Binding-site contacts:
Ligand atom C12 contacts residue ASN36 of chain 1.A at 3.3 Å.
Ligand atom O5 contacts residue LEU211 of chain 1.A at 2.7 Å.
Ligand atom C11 contacts residue LEU35 of chain 1.A at 3.5 Å (hydrophobic).
Ligand atom C20 contacts residue ALA208 of chain 1.A at 4.0 Å (hydrophobic).
Ligand atom C6 contacts residue VAL77 of chain 1.A at 3.9 Å (hydrophobic).
Ligand atom O4 contacts residue ALA208 of chain 1.A at 2.9 Å.
Ligand atom O5 contacts residue PHE222 of chain 1.A at 3.1 Å.
Ligand atom C3 contacts residue PHE95 of chain 1.A at 4.0 Å (hydrophobic).
Ligand atom C2 contacts residue LEU38 of chain 1.A at 3.7 Å (hydrophobic).
Ligand atom C4 contacts residue PHE95 of chain 1.A at 3.6 Å (hydrophobic).
Ligand atom C12 contacts residue LEU35 of chain 1.A at 3.7 Å (hydrophobic).
Ligand atom C18 contacts residue ALA208 of chain 1.A at 3.7 Å (hydrophobic).
Ligand atom O1 contacts residue ARG83 of chain 1.A at 2.8 Å (salt-bridge).
Ligand atom C1 contacts residue LEU35 of chain 1.A at 3.9 Å (hydrophobic).
Ligand atom O5 contacts residue VAL220 of chain 1.A at 3.9 Å.
Ligand atom O3 contacts residue LEU35 of chain 1.A at 3.5 Å.
Ligand atom C21 contacts residue HIS32 of chain 1.A at 3.9 Å.
Ligand atom C15 contacts residue MET111 of chain 1.A at 3.8 Å (hydrophobic).
Ligand atom O1 contacts residue LEU38 of chain 1.A at 3.6 Å.
Ligand atom C21 contacts residue LEU211 of chain 1.A at 3.5 Å (hydrophobic).
Ligand atom C17 contacts residue HIS32 of chain 1.A at 3.8 Å.
Ligand atom F9 contacts residue LEU35 of chain 1.A at 3.4 Å.
Ligand atom O1 contacts residue MET80 of chain 1.A at 3.9 Å.
Ligand atom C20 contacts residue ASN36 of chain 1.A at 3.8 Å.
Ligand atom C2 contacts residue GLN42 of chain 1.A at 3.2 Å.
Ligand atom C16 contacts residue MET111 of chain 1.A at 3.9 Å (hydrophobic).
Ligand atom C19 contacts residue MET76 of chain 1.A at 3.8 Å (hydrophobic).
Ligand atom C21 contacts residue ASN36 of chain 1.A at 3.1 Å.
Ligand atom O2 contacts residue TRP72 of chain 1.A at 3.7 Å.
Ligand atom C1 contacts residue GLY39 of chain 1.A at 3.9 Å.
Ligand atom C19 contacts residue TRP72 of chain 1.A at 3.9 Å (hydrophobic).
Ligand atom O3 contacts residue HIS32 of chain 1.A at 2.9 Å (h-bond).
Ligand atom O1 contacts residue PHE95 of chain 1.A at 3.8 Å.
Ligand atom O5 contacts residue ASN36 of chain 1.A at 3.2 Å (h-bond).
Ligand atom O1 contacts residue GLN42 of chain 1.A at 3.1 Å (h-bond).
Ligand atom C3 contacts residue LEU38 of chain 1.A at 3.9 Å (hydrophobic).
Ligand atom C3 contacts residue GLN42 of chain 1.A at 3.7 Å.
Ligand atom C18 contacts residue MET73 of chain 1.A at 3.9 Å (hydrophobic).
Ligand atom C20 contacts residue LEU211 of chain 1.A at 4.0 Å (hydrophobic).
Ligand atom C16 contacts residue PHE207 of chain 1.A at 3.7 Å (hydrophobic).

This small molecule binds to this protein.
Small molecule (SMILES): C[C@]12CCC(=O)C=C1CC[C@H]1[C@@H]3CC[C@](O)(C(=O)CO)[C@@]3(C)C[C@H](O)[C@@]12F

Sequence of chain 1.A:
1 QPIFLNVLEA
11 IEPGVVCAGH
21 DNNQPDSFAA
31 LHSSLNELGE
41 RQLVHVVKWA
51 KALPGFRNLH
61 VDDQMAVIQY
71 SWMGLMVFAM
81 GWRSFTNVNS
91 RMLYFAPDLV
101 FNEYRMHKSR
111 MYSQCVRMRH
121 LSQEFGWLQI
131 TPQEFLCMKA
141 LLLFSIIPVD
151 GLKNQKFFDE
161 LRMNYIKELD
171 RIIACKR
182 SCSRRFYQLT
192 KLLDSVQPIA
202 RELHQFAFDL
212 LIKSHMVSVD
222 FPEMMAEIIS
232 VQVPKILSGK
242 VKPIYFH